The small molecule below binds the protein below.
Small molecule (SMILES): CC(=O)N[C@H]1[C@H](O[C@H]2[C@H](O)[C@@H](NC(C)=O)CO[C@@H]2CO)O[C@H](CO)[C@@H](O)[C@@H]1O

Sequence of chain 1.B:
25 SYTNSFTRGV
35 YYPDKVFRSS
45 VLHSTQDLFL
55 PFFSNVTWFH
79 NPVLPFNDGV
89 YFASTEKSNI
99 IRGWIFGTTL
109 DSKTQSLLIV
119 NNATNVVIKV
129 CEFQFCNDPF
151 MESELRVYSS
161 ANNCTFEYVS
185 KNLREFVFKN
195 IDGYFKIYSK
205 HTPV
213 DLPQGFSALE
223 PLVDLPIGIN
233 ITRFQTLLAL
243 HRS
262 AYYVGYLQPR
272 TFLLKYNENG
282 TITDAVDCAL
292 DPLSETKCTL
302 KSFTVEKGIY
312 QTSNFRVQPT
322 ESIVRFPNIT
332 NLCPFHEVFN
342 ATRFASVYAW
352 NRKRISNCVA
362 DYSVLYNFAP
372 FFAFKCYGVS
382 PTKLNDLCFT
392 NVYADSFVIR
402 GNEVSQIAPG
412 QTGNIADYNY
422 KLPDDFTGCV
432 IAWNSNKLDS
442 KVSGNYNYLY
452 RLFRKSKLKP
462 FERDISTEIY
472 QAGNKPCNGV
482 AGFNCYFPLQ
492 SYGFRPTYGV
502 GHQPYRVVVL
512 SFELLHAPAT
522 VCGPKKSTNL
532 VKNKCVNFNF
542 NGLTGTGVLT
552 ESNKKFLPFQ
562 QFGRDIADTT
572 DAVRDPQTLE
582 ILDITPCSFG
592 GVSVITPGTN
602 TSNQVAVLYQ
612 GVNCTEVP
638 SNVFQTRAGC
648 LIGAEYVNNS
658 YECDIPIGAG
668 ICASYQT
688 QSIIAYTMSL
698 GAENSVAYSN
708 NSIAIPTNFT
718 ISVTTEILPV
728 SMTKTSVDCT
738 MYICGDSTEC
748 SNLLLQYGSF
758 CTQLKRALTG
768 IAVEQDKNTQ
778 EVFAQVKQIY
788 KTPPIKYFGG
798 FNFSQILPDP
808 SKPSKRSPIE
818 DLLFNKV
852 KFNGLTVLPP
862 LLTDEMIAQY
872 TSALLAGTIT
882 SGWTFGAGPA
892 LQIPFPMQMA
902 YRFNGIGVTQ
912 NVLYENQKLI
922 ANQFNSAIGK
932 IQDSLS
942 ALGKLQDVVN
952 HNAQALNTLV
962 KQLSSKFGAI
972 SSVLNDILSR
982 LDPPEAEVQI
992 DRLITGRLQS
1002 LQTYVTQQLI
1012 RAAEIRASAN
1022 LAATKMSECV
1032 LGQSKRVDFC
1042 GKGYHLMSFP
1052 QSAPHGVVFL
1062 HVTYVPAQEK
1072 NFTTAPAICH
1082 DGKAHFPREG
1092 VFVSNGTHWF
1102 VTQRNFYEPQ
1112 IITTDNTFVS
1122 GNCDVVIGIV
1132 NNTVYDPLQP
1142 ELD

Binding-site contacts:
Ligand atom C5 contacts residue ASN1072 of chain 1.B at 3.7 Å.
Ligand atom N2 contacts residue ALA704 of chain 1.B at 4.2 Å.
Ligand atom O6 contacts residue ALA704 of chain 1.B at 4.0 Å.
Ligand atom C3 contacts residue ASN1072 of chain 1.B at 3.8 Å.
Ligand atom C7 contacts residue ALA704 of chain 1.B at 3.8 Å (hydrophobic).
Ligand atom C7 contacts residue ASN1072 of chain 1.B at 3.0 Å.
Ligand atom C4 contacts residue ASN1072 of chain 1.B at 4.2 Å.
Ligand atom C5 contacts residue ALA704 of chain 1.B at 3.6 Å (hydrophobic).
Ligand atom O4 contacts residue ALA704 of chain 1.B at 4.0 Å.
Ligand atom C1 contacts residue ASN1072 of chain 1.B at 1.4 Å.
Ligand atom O7 contacts residue ASN1072 of chain 1.B at 2.8 Å (h-bond).
Ligand atom N2 contacts residue ASN1072 of chain 1.B at 2.8 Å (h-bond).
Ligand atom C6 contacts residue ALA704 of chain 1.B at 4.0 Å (hydrophobic).
Ligand atom C8 contacts residue LYS1071 of chain 1.B at 3.8 Å.
Ligand atom O7 contacts residue ALA704 of chain 1.B at 3.9 Å.
Ligand atom C4 contacts residue ALA704 of chain 1.B at 4.3 Å (hydrophobic).
Ligand atom C2 contacts residue ASN1072 of chain 1.B at 2.5 Å.
Ligand atom C8 contacts residue GLU1070 of chain 1.B at 2.8 Å.
Ligand atom C8 contacts residue ALA704 of chain 1.B at 3.9 Å (hydrophobic).
Ligand atom C8 contacts residue ASN1072 of chain 1.B at 4.1 Å.
Ligand atom C7 contacts residue GLU1070 of chain 1.B at 4.2 Å.
Ligand atom O5 contacts residue ASN1072 of chain 1.B at 2.4 Å (h-bond).